Binding-site contacts:
Ligand atom O6 contacts residue GLY47 of chain 1.B at 3.7 Å.
Ligand atom O6 contacts residue TRP66 of chain 1.B at 4.3 Å.
Ligand atom O2 contacts residue ARG49 of chain 1.B at 2.7 Å (salt-bridge).
Ligand atom O5 contacts residue TRP391 of chain 1.B at 3.3 Å.
Ligand atom C3 contacts residue ASP65 of chain 1.B at 3.8 Å.
Ligand atom C4 contacts residue TRP66 of chain 1.B at 4.0 Å (hydrophobic).
Ligand atom C3 contacts residue TYR73 of chain 1.B at 4.0 Å (hydrophobic).
Ligand atom O2 contacts residue OXZ1 of chain 1.O at 2.9 Å (h-bond).
Ligand atom O3 contacts residue ALA62 of chain 1.B at 3.8 Å.
Ligand atom C1 contacts residue ASP65 of chain 1.B at 4.2 Å.
Ligand atom O6 contacts residue ARG49 of chain 1.B at 2.9 Å (salt-bridge).
Ligand atom O5 contacts residue OXZ1 of chain 1.O at 2.4 Å (h-bond).
Ligand atom C3 contacts residue ARG49 of chain 1.B at 3.8 Å.
Ligand atom O4 contacts residue TYR73 of chain 1.B at 4.2 Å.
Ligand atom C4 contacts residue OXZ1 of chain 1.O at 4.2 Å.
Ligand atom C6 contacts residue ARG49 of chain 1.B at 3.8 Å.
Ligand atom O5 contacts residue ASN48 of chain 1.B at 4.2 Å.
Ligand atom O3 contacts residue ARG49 of chain 1.B at 2.7 Å (salt-bridge).
Ligand atom O2 contacts residue ALA62 of chain 1.B at 3.6 Å.
Ligand atom C5 contacts residue ASN48 of chain 1.B at 4.2 Å.
Ligand atom O2 contacts residue ASP65 of chain 1.B at 4.3 Å.
Ligand atom C4 contacts residue ASP65 of chain 1.B at 4.0 Å.
Ligand atom C2 contacts residue ALA62 of chain 1.B at 4.1 Å (hydrophobic).
Ligand atom C3 contacts residue TRP66 of chain 1.B at 4.1 Å (hydrophobic).
Ligand atom C1 contacts residue OXZ1 of chain 1.O at 1.4 Å.
Ligand atom C3 contacts residue OXZ1 of chain 1.O at 3.7 Å.
Ligand atom C1 contacts residue TRP391 of chain 1.B at 3.8 Å (hydrophobic).
Ligand atom C5 contacts residue OXZ1 of chain 1.O at 3.6 Å.
Ligand atom O6 contacts residue OXZ1 of chain 1.O at 3.2 Å (h-bond).
Ligand atom C5 contacts residue ASP65 of chain 1.B at 3.7 Å.
Ligand atom C2 contacts residue ASP65 of chain 1.B at 4.0 Å.
Ligand atom C6 contacts residue OXZ1 of chain 1.O at 3.9 Å.
Ligand atom O3 contacts residue TYR73 of chain 1.B at 4.2 Å.
Ligand atom C1 contacts residue ASN48 of chain 1.B at 4.0 Å.
Ligand atom C2 contacts residue OXZ1 of chain 1.O at 2.4 Å.
Ligand atom O6 contacts residue TRP391 of chain 1.B at 4.3 Å.
Ligand atom O6 contacts residue ASN48 of chain 1.B at 3.0 Å (h-bond).
Ligand atom O4 contacts residue ASP65 of chain 1.B at 3.4 Å.
Ligand atom O3 contacts residue TRP66 of chain 1.B at 3.6 Å.
Ligand atom C2 contacts residue ARG49 of chain 1.B at 4.0 Å.

Sequence of chain 1.B:
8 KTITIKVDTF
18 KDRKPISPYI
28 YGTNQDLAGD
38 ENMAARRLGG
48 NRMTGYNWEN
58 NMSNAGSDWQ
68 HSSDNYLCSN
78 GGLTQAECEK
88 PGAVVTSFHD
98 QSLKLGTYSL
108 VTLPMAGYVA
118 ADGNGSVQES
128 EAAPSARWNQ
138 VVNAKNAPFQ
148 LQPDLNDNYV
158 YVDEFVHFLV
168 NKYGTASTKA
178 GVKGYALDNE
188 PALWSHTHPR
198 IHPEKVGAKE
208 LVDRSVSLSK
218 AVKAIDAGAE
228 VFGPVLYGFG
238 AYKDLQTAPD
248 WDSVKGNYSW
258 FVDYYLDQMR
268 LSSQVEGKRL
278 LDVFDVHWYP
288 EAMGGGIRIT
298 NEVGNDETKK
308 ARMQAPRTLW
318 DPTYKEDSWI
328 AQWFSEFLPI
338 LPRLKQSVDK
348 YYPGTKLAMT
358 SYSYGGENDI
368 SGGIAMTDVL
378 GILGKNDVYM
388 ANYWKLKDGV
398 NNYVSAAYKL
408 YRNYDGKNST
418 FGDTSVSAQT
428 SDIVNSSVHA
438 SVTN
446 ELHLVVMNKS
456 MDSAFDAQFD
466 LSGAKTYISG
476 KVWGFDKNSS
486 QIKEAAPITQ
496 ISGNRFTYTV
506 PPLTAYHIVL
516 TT

This protein binds this small molecule.
Small molecule (SMILES): OC[C@H]1O[C@@H](O[C@H]2[C@H](O)[C@@H](O)CO[C@@H]2CO)[C@H](O)[C@@H](O)[C@@H]1O